This protein binds this small molecule.
Small molecule (SMILES): CC(=O)N[C@H]1[C@H](O[C@H]2[C@H](O)[C@@H](NC(C)=O)CO[C@@H]2CO)O[C@H](CO)[C@@H](O[C@@H]2O[C@H](CO[C@H]3O[C@H](CO[C@H]4O[C@H](CO)[C@@H](O)[C@H](O)[C@@H]4O)[C@@H](O)[C@H](O[C@H]4O[C@H](CO)[C@@H](O)[C@H](O)[C@@H]4O)[C@@H]3O)[C@@H](O)[C@H](O[C@H]3O[C@H](CO)[C@@H](O)[C@H](O)[C@@H]3O)[C@@H]2O)[C@@H]1O

Sequence of chain 1.G:
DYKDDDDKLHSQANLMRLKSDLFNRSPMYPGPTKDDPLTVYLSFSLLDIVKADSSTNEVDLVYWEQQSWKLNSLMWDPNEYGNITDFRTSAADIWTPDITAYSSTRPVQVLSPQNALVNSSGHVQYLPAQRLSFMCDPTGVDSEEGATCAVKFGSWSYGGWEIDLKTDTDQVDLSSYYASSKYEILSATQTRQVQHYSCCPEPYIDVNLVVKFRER

Binding-site contacts:
Ligand atom C4 contacts residue ASN83 of chain 1.G at 4.2 Å.
Ligand atom O7 contacts residue ASN83 of chain 1.G at 3.2 Å (h-bond).
Ligand atom C5 contacts residue ASN83 of chain 1.G at 3.6 Å.
Ligand atom C2 contacts residue ASN83 of chain 1.G at 2.4 Å.
Ligand atom C1 contacts residue ASN83 of chain 1.G at 1.4 Å.
Ligand atom C7 contacts residue ASN83 of chain 1.G at 3.2 Å.
Ligand atom C8 contacts residue ASN83 of chain 1.G at 4.4 Å.
Ligand atom O5 contacts residue ASN83 of chain 1.G at 2.3 Å (h-bond).
Ligand atom C3 contacts residue ASN83 of chain 1.G at 3.8 Å.
Ligand atom N2 contacts residue ASN83 of chain 1.G at 2.9 Å (h-bond).